Binding-site contacts:
Ligand atom O1 contacts residue ARG291 of chain 1.D at 3.4 Å (salt-bridge).
Ligand atom C1 contacts residue ASP293 of chain 1.D at 3.9 Å.
Ligand atom O1 contacts residue MN1 of chain 1.T at 4.2 Å.
Ligand atom P contacts residue ARG70 of chain 1.D at 4.0 Å.
Ligand atom C2 contacts residue THR325 of chain 1.D at 3.7 Å.
Ligand atom C1 contacts residue ALA290 of chain 1.D at 3.7 Å (hydrophobic).
Ligand atom O4P contacts residue ASP293 of chain 1.D at 4.2 Å.
Ligand atom C1 contacts residue GLU269 of chain 1.D at 4.1 Å.
Ligand atom C2 contacts residue MN1 of chain 1.T at 2.9 Å.
Ligand atom O2P contacts residue LYS267 of chain 1.D at 3.9 Å.
Ligand atom C1 contacts residue GLY292 of chain 1.D at 3.6 Å.
Ligand atom O3P contacts residue THR325 of chain 1.D at 4.2 Å.
Ligand atom O1P contacts residue MN1 of chain 1.T at 2.0 Å.
Ligand atom O1P contacts residue LYS267 of chain 1.D at 3.8 Å.
Ligand atom O1 contacts residue GLY292 of chain 1.D at 2.9 Å (h-bond).
Ligand atom C1 contacts residue THR325 of chain 1.D at 3.2 Å.
Ligand atom O1 contacts residue ALA290 of chain 1.D at 3.2 Å.
Ligand atom O2 contacts residue MN1 of chain 1.T at 2.5 Å.
Ligand atom O2P contacts residue ARG70 of chain 1.D at 2.8 Å (salt-bridge).
Ligand atom O1 contacts residue ASP293 of chain 1.D at 4.2 Å.
Ligand atom O2 contacts residue GLY292 of chain 1.D at 3.1 Å.
Ligand atom O1P contacts residue ASP293 of chain 1.D at 3.7 Å.
Ligand atom C2 contacts residue LYS267 of chain 1.D at 4.1 Å.
Ligand atom C2 contacts residue GLU269 of chain 1.D at 3.9 Å.
Ligand atom O2 contacts residue ASP293 of chain 1.D at 3.0 Å (salt-bridge).
Ligand atom O2 contacts residue THR325 of chain 1.D at 4.1 Å.
Ligand atom C1 contacts residue MN1 of chain 1.T at 3.0 Å.
Ligand atom O2 contacts residue ALA290 of chain 1.D at 4.3 Å.
Ligand atom O1P contacts residue GLU269 of chain 1.D at 3.3 Å (salt-bridge).
Ligand atom O2P contacts residue K1 of chain 1.S at 3.7 Å.
Ligand atom O2 contacts residue GLU269 of chain 1.D at 3.8 Å.
Ligand atom O2P contacts residue ASN72 of chain 1.D at 4.1 Å.
Ligand atom C2 contacts residue ALA290 of chain 1.D at 3.8 Å (hydrophobic).
Ligand atom O2P contacts residue MN1 of chain 1.T at 4.0 Å.
Ligand atom O1 contacts residue THR325 of chain 1.D at 2.2 Å (h-bond).
Ligand atom O2P contacts residue ASP110 of chain 1.D at 3.9 Å.
Ligand atom O3P contacts residue ARG70 of chain 1.D at 4.0 Å.
Ligand atom P contacts residue MN1 of chain 1.T at 3.1 Å.
Ligand atom O4P contacts residue MN1 of chain 1.T at 3.2 Å.
Ligand atom O3P contacts residue MN1 of chain 1.T at 4.2 Å.

The protein below binds the small molecule below.
Small molecule (SMILES): O=C(O)COP(=O)(O)O

Sequence of chain 1.D:
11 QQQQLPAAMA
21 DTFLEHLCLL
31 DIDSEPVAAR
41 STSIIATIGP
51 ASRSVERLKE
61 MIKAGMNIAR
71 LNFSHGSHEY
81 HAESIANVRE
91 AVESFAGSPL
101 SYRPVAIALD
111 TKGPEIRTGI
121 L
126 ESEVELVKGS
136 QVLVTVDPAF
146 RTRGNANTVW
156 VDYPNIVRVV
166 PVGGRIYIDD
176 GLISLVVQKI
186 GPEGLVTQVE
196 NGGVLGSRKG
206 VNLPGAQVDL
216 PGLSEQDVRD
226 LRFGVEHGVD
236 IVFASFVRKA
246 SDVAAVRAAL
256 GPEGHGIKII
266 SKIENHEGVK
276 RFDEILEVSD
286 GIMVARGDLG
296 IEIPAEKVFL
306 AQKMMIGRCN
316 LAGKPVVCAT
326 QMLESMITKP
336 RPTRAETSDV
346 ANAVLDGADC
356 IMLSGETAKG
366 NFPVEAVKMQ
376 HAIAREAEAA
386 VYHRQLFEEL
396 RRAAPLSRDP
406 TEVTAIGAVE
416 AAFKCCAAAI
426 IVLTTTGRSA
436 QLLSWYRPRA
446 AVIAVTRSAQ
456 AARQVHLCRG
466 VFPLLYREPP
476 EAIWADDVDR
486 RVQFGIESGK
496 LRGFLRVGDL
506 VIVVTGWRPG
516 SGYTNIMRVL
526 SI